Binding-site contacts:
Ligand atom CAO contacts residue GLY170 of chain 1.E at 4.0 Å.
Ligand atom CAO contacts residue LEU201 of chain 1.E at 4.2 Å (hydrophobic).
Ligand atom CAO contacts residue VAL169 of chain 1.E at 3.5 Å (hydrophobic).
Ligand atom CAP contacts residue VAL169 of chain 1.E at 3.8 Å (hydrophobic).
Ligand atom CAQ contacts residue VAL169 of chain 1.E at 3.6 Å (hydrophobic).
Ligand atom OAC contacts residue THR40 of chain 1.E at 3.9 Å.
Ligand atom NAV contacts residue ASN205 of chain 1.E at 4.0 Å.
Ligand atom CAL contacts residue GLY170 of chain 1.E at 3.7 Å.
Ligand atom CAN contacts residue LEU201 of chain 1.E at 3.2 Å (hydrophobic).
Ligand atom CAK contacts residue GLY170 of chain 1.E at 3.7 Å.
Ligand atom OAG contacts residue SER43 of chain 1.E at 3.4 Å (h-bond).
Ligand atom CAP contacts residue ALA166 of chain 1.E at 3.7 Å (hydrophobic).
Ligand atom OAG contacts residue TYR63 of chain 1.E at 3.9 Å.
Ligand atom CAL contacts residue LEU173 of chain 1.E at 3.2 Å (hydrophobic).
Ligand atom CAM contacts residue LEU201 of chain 1.E at 3.6 Å (hydrophobic).
Ligand atom CAA contacts residue CYS279 of chain 1.E at 3.7 Å (hydrophobic).
Ligand atom CAP contacts residue GLY198 of chain 1.E at 4.2 Å.
Ligand atom OAB contacts residue ARG208 of chain 1.E at 3.2 Å (salt-bridge).
Ligand atom OAB contacts residue ASN205 of chain 1.E at 3.7 Å.
Ligand atom OAG contacts residue ARG42 of chain 1.E at 3.7 Å.
Ligand atom CAH contacts residue GLN202 of chain 1.E at 3.8 Å.
Ligand atom CAO contacts residue ALA166 of chain 1.E at 3.8 Å (hydrophobic).
Ligand atom CAI contacts residue ASN205 of chain 1.E at 3.6 Å.
Ligand atom CAJ contacts residue PHE44 of chain 1.E at 3.5 Å (hydrophobic).
Ligand atom OAF contacts residue SER43 of chain 1.E at 2.5 Å (h-bond).
Ligand atom OAC contacts residue ARG42 of chain 1.E at 3.8 Å.
Ligand atom CAO contacts residue GLY198 of chain 1.E at 4.0 Å.
Ligand atom OAG contacts residue SER41 of chain 1.E at 3.2 Å (h-bond).
Ligand atom CAA contacts residue MET197 of chain 1.E at 3.5 Å (hydrophobic).
Ligand atom PAY contacts residue ARG42 of chain 1.E at 4.1 Å.
Ligand atom OAD contacts residue ARG42 of chain 1.E at 2.9 Å (salt-bridge).
Ligand atom CAH contacts residue ASN205 of chain 1.E at 3.3 Å.
Ligand atom PAY contacts residue SER43 of chain 1.E at 3.4 Å.
Ligand atom CAK contacts residue MET197 of chain 1.E at 4.1 Å (hydrophobic).
Ligand atom CAP contacts residue LEU201 of chain 1.E at 4.2 Å (hydrophobic).
Ligand atom NAW contacts residue PHE44 of chain 1.E at 4.2 Å.
Ligand atom OAF contacts residue ARG42 of chain 1.E at 3.6 Å.
Ligand atom CAU contacts residue SER43 of chain 1.E at 3.6 Å.
Ligand atom CAK contacts residue LEU173 of chain 1.E at 4.0 Å (hydrophobic).
Ligand atom OAG contacts residue PHE44 of chain 1.E at 3.7 Å.

This small molecule binds to this protein.
Small molecule (SMILES): CCCCCCCCCC[n+]1ccn(CC(P(=O)([O-])O)P(=O)(O)O)c1

Sequence of chain 1.E:
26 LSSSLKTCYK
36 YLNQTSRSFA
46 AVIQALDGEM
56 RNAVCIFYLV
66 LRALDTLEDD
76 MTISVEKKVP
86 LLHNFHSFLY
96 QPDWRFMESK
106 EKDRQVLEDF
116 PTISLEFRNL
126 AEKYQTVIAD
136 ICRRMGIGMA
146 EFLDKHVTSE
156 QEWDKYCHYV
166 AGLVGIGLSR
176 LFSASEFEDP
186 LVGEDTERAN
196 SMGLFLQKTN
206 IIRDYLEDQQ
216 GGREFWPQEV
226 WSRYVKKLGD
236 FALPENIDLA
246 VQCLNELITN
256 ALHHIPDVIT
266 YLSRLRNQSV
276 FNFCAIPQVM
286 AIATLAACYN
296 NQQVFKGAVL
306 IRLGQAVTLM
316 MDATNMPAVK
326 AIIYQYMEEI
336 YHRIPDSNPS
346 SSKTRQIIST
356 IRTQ